Sequence of chain 1.K:
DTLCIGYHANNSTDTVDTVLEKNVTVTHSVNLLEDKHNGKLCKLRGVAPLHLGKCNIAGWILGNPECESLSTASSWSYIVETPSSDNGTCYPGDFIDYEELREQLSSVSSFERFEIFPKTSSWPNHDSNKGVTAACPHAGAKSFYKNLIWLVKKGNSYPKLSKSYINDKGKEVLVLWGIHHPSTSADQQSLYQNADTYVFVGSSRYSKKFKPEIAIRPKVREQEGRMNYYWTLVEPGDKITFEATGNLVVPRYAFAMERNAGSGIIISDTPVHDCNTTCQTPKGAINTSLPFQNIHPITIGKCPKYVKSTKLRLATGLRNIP

Binding-site contacts:
Ligand atom O7 contacts residue ARG222 of chain 1.K at 4.4 Å.
Ligand atom C7 contacts residue GLU67 of chain 1.K at 3.7 Å.
Ligand atom C8 contacts residue CYS91 of chain 1.K at 3.3 Å (hydrophobic).
Ligand atom C5 contacts residue ARG222 of chain 1.K at 4.5 Å.
Ligand atom O7 contacts residue GLU67 of chain 1.K at 4.4 Å.
Ligand atom O5 contacts residue ASN88 of chain 1.K at 2.5 Å (h-bond).
Ligand atom N2 contacts residue GLU67 of chain 1.K at 3.0 Å.
Ligand atom N2 contacts residue ASN88 of chain 1.K at 2.9 Å (h-bond).
Ligand atom O4 contacts residue ARG222 of chain 1.K at 3.5 Å (salt-bridge).
Ligand atom O7 contacts residue ASN65 of chain 1.K at 2.5 Å (h-bond).
Ligand atom C8 contacts residue CYS137 of chain 1.K at 4.0 Å (hydrophobic).
Ligand atom O3 contacts residue ALA136 of chain 1.K at 4.2 Å.
Ligand atom O7 contacts residue CYS91 of chain 1.K at 3.9 Å.
Ligand atom O7 contacts residue ASN88 of chain 1.K at 3.4 Å.
Ligand atom C3 contacts residue ASN88 of chain 1.K at 3.9 Å.
Ligand atom C2 contacts residue ASN88 of chain 1.K at 2.6 Å.
Ligand atom C8 contacts residue GLU67 of chain 1.K at 4.2 Å.
Ligand atom C7 contacts residue ASN88 of chain 1.K at 3.5 Å.
Ligand atom C8 contacts residue ASN65 of chain 1.K at 2.8 Å.
Ligand atom C1 contacts residue ASN88 of chain 1.K at 1.4 Å.
Ligand atom O7 contacts residue GLY89 of chain 1.K at 4.2 Å.
Ligand atom O3 contacts residue ARG222 of chain 1.K at 2.2 Å (salt-bridge).
Ligand atom N2 contacts residue ARG222 of chain 1.K at 4.4 Å.
Ligand atom C7 contacts residue CYS91 of chain 1.K at 4.0 Å (hydrophobic).
Ligand atom O3 contacts residue PRO138 of chain 1.K at 3.7 Å.
Ligand atom N2 contacts residue ASN65 of chain 1.K at 3.8 Å.
Ligand atom C3 contacts residue ARG222 of chain 1.K at 3.0 Å.
Ligand atom C7 contacts residue ASN65 of chain 1.K at 3.0 Å.
Ligand atom C8 contacts residue PRO138 of chain 1.K at 4.3 Å (hydrophobic).
Ligand atom C2 contacts residue GLU67 of chain 1.K at 3.9 Å.
Ligand atom C8 contacts residue ALA136 of chain 1.K at 4.3 Å (hydrophobic).
Ligand atom C2 contacts residue ARG222 of chain 1.K at 3.7 Å.
Ligand atom C8 contacts residue PRO66 of chain 1.K at 3.9 Å (hydrophobic).
Ligand atom C1 contacts residue GLU67 of chain 1.K at 3.8 Å.
Ligand atom C7 contacts residue ARG222 of chain 1.K at 4.3 Å.
Ligand atom C4 contacts residue ASN88 of chain 1.K at 4.4 Å.
Ligand atom C4 contacts residue ARG222 of chain 1.K at 3.1 Å.
Ligand atom C5 contacts residue ASN88 of chain 1.K at 3.7 Å.

The small molecule below binds the protein below.
Small molecule (SMILES): CC(=O)N[C@@H]1[C@@H](O)[C@H](O)[C@@H](CO)O[C@H]1O